Sequence of chain 3.B:
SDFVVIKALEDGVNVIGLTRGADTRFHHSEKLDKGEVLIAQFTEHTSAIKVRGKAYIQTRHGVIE

Binding-site contacts:
Ligand atom O contacts residue THR43 of chain 3.C at 3.6 Å.
Ligand atom OXT contacts residue HIS45 of chain 3.C at 3.9 Å.
Ligand atom CB contacts residue SER47 of chain 3.B at 3.4 Å.
Ligand atom CD1 contacts residue GLN41 of chain 3.C at 3.6 Å.
Ligand atom O contacts residue ARG20 of chain 3.B at 3.5 Å.
Ligand atom CB contacts residue THR24 of chain 3.B at 3.6 Å.
Ligand atom CZ2 contacts residue ALA40 of chain 3.C at 3.9 Å (hydrophobic).
Ligand atom NE1 contacts residue ALA40 of chain 3.C at 3.9 Å.
Ligand atom CZ2 contacts residue THR46 of chain 3.C at 4.0 Å.
Ligand atom O contacts residue GLY21 of chain 3.B at 3.0 Å (h-bond).
Ligand atom CB contacts residue THR19 of chain 3.B at 3.7 Å.
Ligand atom C contacts residue THR46 of chain 3.C at 3.9 Å.
Ligand atom CA contacts residue SER47 of chain 3.B at 3.9 Å.
Ligand atom CE3 contacts residue HIS28 of chain 3.C at 4.0 Å.
Ligand atom O contacts residue SER47 of chain 3.B at 2.9 Å (h-bond).
Ligand atom N contacts residue THR19 of chain 3.B at 2.8 Å (h-bond).
Ligand atom CG contacts residue SER47 of chain 3.B at 3.8 Å.
Ligand atom N contacts residue GLY21 of chain 3.B at 2.8 Å (h-bond).
Ligand atom CD1 contacts residue SER47 of chain 3.B at 3.5 Å.
Ligand atom OXT contacts residue THR43 of chain 3.C at 2.6 Å (h-bond).
Ligand atom NE1 contacts residue GLN41 of chain 3.C at 2.8 Å (h-bond).
Ligand atom CD1 contacts residue THR43 of chain 3.C at 3.9 Å.
Ligand atom OXT contacts residue GLY21 of chain 3.B at 3.9 Å.
Ligand atom CA contacts residue THR24 of chain 3.B at 3.2 Å.
Ligand atom C contacts residue GLY21 of chain 3.B at 3.4 Å.
Ligand atom CA contacts residue GLY21 of chain 3.B at 3.5 Å.
Ligand atom CD2 contacts residue THR46 of chain 3.C at 4.0 Å.
Ligand atom C contacts residue SER47 of chain 3.B at 3.5 Å.
Ligand atom C contacts residue THR43 of chain 3.C at 3.5 Å.
Ligand atom CH2 contacts residue GLY17 of chain 3.C at 3.5 Å.
Ligand atom CE3 contacts residue HIS27 of chain 3.C at 3.9 Å.
Ligand atom N contacts residue ASP23 of chain 3.B at 3.0 Å (salt-bridge).
Ligand atom CZ3 contacts residue HIS28 of chain 3.C at 4.0 Å.
Ligand atom O contacts residue THR19 of chain 3.B at 3.9 Å.
Ligand atom CE2 contacts residue GLN41 of chain 3.C at 3.9 Å.
Ligand atom CZ3 contacts residue GLY17 of chain 3.C at 3.6 Å.
Ligand atom N contacts residue THR24 of chain 3.B at 2.8 Å (h-bond).
Ligand atom CA contacts residue THR19 of chain 3.B at 3.7 Å.
Ligand atom CZ2 contacts residue ILE49 of chain 3.C at 3.9 Å (hydrophobic).
Ligand atom OXT contacts residue THR46 of chain 3.C at 2.8 Å (h-bond).

The protein below binds the small molecule below.
Small molecule (SMILES): N[C@@H](Cc1c[nH]c2ccccc12)C(=O)O

Sequence of chain 3.C:
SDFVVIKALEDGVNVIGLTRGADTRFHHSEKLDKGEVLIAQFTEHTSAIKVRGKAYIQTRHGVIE